This protein binds this small molecule.
Small molecule (SMILES): OC[C@H]1O[C@@](O)(CO)[C@H](O)[C@@H]1O

Sequence of chain 1.D:
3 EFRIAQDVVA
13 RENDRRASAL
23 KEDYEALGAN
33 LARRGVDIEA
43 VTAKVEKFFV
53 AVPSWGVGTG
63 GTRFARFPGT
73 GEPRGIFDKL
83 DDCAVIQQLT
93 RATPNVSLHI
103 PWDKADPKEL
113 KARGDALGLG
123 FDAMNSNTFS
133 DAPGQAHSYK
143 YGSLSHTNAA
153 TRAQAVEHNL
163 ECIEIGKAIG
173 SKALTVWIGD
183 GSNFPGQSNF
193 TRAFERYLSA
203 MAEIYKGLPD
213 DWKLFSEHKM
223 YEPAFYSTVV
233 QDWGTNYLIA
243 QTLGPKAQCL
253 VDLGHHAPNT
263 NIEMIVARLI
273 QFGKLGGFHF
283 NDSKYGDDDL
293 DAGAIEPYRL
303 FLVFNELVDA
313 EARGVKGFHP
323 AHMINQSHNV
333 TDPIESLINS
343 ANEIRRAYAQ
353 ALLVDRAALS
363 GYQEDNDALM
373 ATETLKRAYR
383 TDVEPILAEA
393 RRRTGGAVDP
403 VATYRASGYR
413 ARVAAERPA

Sequence of chain 1.C:
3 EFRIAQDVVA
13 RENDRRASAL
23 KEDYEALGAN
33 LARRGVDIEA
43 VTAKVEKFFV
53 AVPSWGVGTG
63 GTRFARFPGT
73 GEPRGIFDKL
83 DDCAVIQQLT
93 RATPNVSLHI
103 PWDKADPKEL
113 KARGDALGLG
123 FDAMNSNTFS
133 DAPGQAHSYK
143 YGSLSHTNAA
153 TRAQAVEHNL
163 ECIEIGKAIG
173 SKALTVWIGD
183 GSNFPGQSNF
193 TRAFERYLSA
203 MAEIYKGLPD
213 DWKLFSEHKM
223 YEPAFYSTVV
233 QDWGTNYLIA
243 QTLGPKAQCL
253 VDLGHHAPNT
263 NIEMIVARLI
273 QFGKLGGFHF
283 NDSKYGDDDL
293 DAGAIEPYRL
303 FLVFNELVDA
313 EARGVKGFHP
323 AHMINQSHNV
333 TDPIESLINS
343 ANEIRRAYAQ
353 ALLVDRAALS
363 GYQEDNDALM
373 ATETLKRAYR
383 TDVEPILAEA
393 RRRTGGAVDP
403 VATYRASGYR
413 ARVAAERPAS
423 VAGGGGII

Binding-site contacts:
Ligand atom O3 contacts residue ASN327 of chain 1.C at 3.2 Å (h-bond).
Ligand atom C3 contacts residue TRP179 of chain 1.C at 3.6 Å (hydrophobic).
Ligand atom C2 contacts residue HIS257 of chain 1.C at 4.0 Å.
Ligand atom O3 contacts residue MN1 of chain 1.K at 2.6 Å.
Ligand atom C1 contacts residue TRP179 of chain 1.C at 3.3 Å (hydrophobic).
Ligand atom O1 contacts residue TRP179 of chain 1.C at 4.0 Å.
Ligand atom O4 contacts residue HIS101 of chain 1.C at 3.1 Å (h-bond).
Ligand atom O2 contacts residue ASN327 of chain 1.C at 2.7 Å (h-bond).
Ligand atom C1 contacts residue PHE66 of chain 1.D at 3.9 Å (hydrophobic).
Ligand atom C3 contacts residue ASN327 of chain 1.C at 3.9 Å.
Ligand atom O1 contacts residue PHE66 of chain 1.D at 3.4 Å.
Ligand atom C2 contacts residue TRP179 of chain 1.C at 4.1 Å (hydrophobic).
Ligand atom C2 contacts residue GLU219 of chain 1.C at 3.9 Å.
Ligand atom C1 contacts residue HIS257 of chain 1.C at 3.9 Å.
Ligand atom O5 contacts residue MN1 of chain 1.K at 4.1 Å.
Ligand atom O5 contacts residue MN1 of chain 1.L at 3.6 Å.
Ligand atom O6 contacts residue TRP57 of chain 1.C at 3.4 Å (h-bond).
Ligand atom O1 contacts residue ASP289 of chain 1.C at 3.3 Å (salt-bridge).
Ligand atom O2 contacts residue MN1 of chain 1.K at 2.2 Å.
Ligand atom O1 contacts residue HIS257 of chain 1.C at 3.4 Å (h-bond).
Ligand atom O2 contacts residue HIS257 of chain 1.C at 3.1 Å.
Ligand atom O3 contacts residue HIS281 of chain 1.C at 3.6 Å.
Ligand atom C5 contacts residue ASN327 of chain 1.C at 3.8 Å.
Ligand atom C3 contacts residue GLU219 of chain 1.C at 3.8 Å.
Ligand atom O2 contacts residue GLU219 of chain 1.C at 3.0 Å (salt-bridge).
Ligand atom C1 contacts residue MN1 of chain 1.L at 3.2 Å.
Ligand atom O2 contacts residue MN1 of chain 1.L at 2.5 Å.
Ligand atom O1 contacts residue MN1 of chain 1.L at 2.2 Å.
Ligand atom C6 contacts residue PHE66 of chain 1.D at 3.8 Å (hydrophobic).
Ligand atom O1 contacts residue LYS221 of chain 1.C at 3.0 Å (salt-bridge).
Ligand atom O5 contacts residue ASN327 of chain 1.C at 3.2 Å (h-bond).
Ligand atom C3 contacts residue MN1 of chain 1.K at 3.4 Å.
Ligand atom C2 contacts residue ASN327 of chain 1.C at 3.4 Å.
Ligand atom C1 contacts residue LYS221 of chain 1.C at 4.1 Å.
Ligand atom C2 contacts residue MN1 of chain 1.K at 3.3 Å.
Ligand atom C2 contacts residue MN1 of chain 1.L at 3.2 Å.
Ligand atom C4 contacts residue HIS101 of chain 1.C at 4.1 Å.
Ligand atom C4 contacts residue TRP179 of chain 1.C at 3.6 Å (hydrophobic).
Ligand atom O2 contacts residue ASP254 of chain 1.C at 3.4 Å (salt-bridge).
Ligand atom O3 contacts residue GLU219 of chain 1.C at 2.9 Å (salt-bridge).